The small molecule below binds the protein below.
Small molecule (SMILES): Cc1cc(CCCOc2c(C)cc(-c3noc(C(F)(F)F)n3)cc2C)on1

Binding-site contacts:
Ligand atom F2 contacts residue TYR144 of chain 5.A at 3.0 Å.
Ligand atom O1 contacts residue MET214 of chain 5.A at 3.5 Å (h-bond).
Ligand atom O1A contacts residue PHE179 of chain 5.A at 3.3 Å.
Ligand atom CM3 contacts residue ASN212 of chain 5.A at 3.5 Å.
Ligand atom F2 contacts residue TYR142 of chain 5.A at 2.8 Å.
Ligand atom O1B contacts residue ILE98 of chain 5.A at 3.3 Å.
Ligand atom C5B contacts residue ILE98 of chain 5.A at 3.5 Å (hydrophobic).
Ligand atom F1 contacts residue PHE179 of chain 5.A at 3.8 Å.
Ligand atom C3A contacts residue PHE179 of chain 5.A at 3.1 Å (hydrophobic).
Ligand atom O1A contacts residue LEU217 of chain 5.A at 3.0 Å.
Ligand atom C6B contacts residue LEU181 of chain 5.A at 3.3 Å (hydrophobic).
Ligand atom CM6 contacts residue LEU181 of chain 5.A at 3.5 Å (hydrophobic).
Ligand atom F3 contacts residue VAL168 of chain 5.A at 3.0 Å.
Ligand atom C5B contacts residue LEU181 of chain 5.A at 3.5 Å (hydrophobic).
Ligand atom CM2 contacts residue ILE77 of chain 5.A at 3.1 Å (hydrophobic).
Ligand atom N2 contacts residue MET214 of chain 5.A at 3.8 Å.
Ligand atom N1A contacts residue MET124 of chain 5.A at 3.5 Å.
Ligand atom N3A contacts residue TYR144 of chain 5.A at 3.5 Å.
Ligand atom F1 contacts residue TYR144 of chain 5.A at 3.3 Å.
Ligand atom F3 contacts residue PHE179 of chain 5.A at 3.0 Å.
Ligand atom C1B contacts residue ILE98 of chain 5.A at 3.4 Å (hydrophobic).
Ligand atom C6B contacts residue ILE98 of chain 5.A at 3.7 Å (hydrophobic).
Ligand atom O1A contacts residue MET124 of chain 5.A at 3.2 Å.
Ligand atom N1A contacts residue PHE179 of chain 5.A at 3.6 Å.
Ligand atom C2B contacts residue ILE98 of chain 5.A at 3.7 Å (hydrophobic).
Ligand atom CM4 contacts residue TYR144 of chain 5.A at 3.8 Å (hydrophobic).
Ligand atom CM2 contacts residue ILE122 of chain 5.A at 3.8 Å (hydrophobic).
Ligand atom CM4 contacts residue PHE179 of chain 5.A at 3.5 Å (hydrophobic).
Ligand atom N1A contacts residue LEU217 of chain 5.A at 3.3 Å.
Ligand atom F2 contacts residue ALA166 of chain 5.A at 3.5 Å.
Ligand atom C2A contacts residue PHE179 of chain 5.A at 3.6 Å (hydrophobic).
Ligand atom N3A contacts residue PHE179 of chain 5.A at 3.4 Å.
Ligand atom CM6 contacts residue LEU184 of chain 5.A at 3.4 Å (hydrophobic).
Ligand atom F3 contacts residue TYR142 of chain 5.A at 3.8 Å.
Ligand atom C4 contacts residue TYR190 of chain 5.A at 3.6 Å (hydrophobic).
Ligand atom F2 contacts residue MET143 of chain 5.A at 3.3 Å.
Ligand atom C3A contacts residue LEU217 of chain 5.A at 3.6 Å (hydrophobic).
Ligand atom C4B contacts residue ILE98 of chain 5.A at 3.8 Å (hydrophobic).
Ligand atom F1 contacts residue ALA166 of chain 5.A at 3.6 Å.
Ligand atom C4 contacts residue LEU100 of chain 5.A at 3.7 Å (hydrophobic).

Sequence of chain 5.A:
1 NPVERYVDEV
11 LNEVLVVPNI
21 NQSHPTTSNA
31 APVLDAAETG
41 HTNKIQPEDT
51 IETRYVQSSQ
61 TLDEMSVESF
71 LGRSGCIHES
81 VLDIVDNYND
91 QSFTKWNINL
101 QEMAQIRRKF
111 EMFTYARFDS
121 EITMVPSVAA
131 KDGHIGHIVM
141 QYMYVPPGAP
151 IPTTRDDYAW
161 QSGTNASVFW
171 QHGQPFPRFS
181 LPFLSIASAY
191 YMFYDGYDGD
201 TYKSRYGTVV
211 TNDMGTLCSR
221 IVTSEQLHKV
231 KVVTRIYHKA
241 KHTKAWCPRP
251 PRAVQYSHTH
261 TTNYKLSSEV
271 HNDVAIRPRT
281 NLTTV